Binding-site contacts:
Ligand atom O5 contacts residue VAL222 of chain 1.A at 3.9 Å.
Ligand atom O6 contacts residue ASP224 of chain 1.A at 2.4 Å (salt-bridge).
Ligand atom C2 contacts residue SER235 of chain 1.A at 4.0 Å.
Ligand atom O5 contacts residue GLN198 of chain 1.A at 3.3 Å (h-bond).
Ligand atom O5 contacts residue SER235 of chain 1.A at 3.0 Å (h-bond).
Ligand atom C6 contacts residue TYR236 of chain 1.A at 3.9 Å (hydrophobic).
Ligand atom C6 contacts residue VAL222 of chain 1.A at 3.7 Å (hydrophobic).
Ligand atom O2 contacts residue SER235 of chain 1.A at 3.0 Å (h-bond).
Ligand atom O5 contacts residue ASP224 of chain 1.A at 3.6 Å (salt-bridge).
Ligand atom O3 contacts residue SER235 of chain 1.A at 3.0 Å (h-bond).
Ligand atom O4 contacts residue TYR236 of chain 1.A at 3.7 Å.
Ligand atom C3 contacts residue GLY182 of chain 1.A at 3.5 Å.
Ligand atom C4 contacts residue THR237 of chain 1.A at 3.8 Å.
Ligand atom O2 contacts residue ASN185 of chain 1.A at 2.5 Å (h-bond).
Ligand atom O2 contacts residue VAL234 of chain 1.A at 3.6 Å.
Ligand atom C8 contacts residue ASP183 of chain 1.A at 3.7 Å.
Ligand atom C6 contacts residue THR237 of chain 1.A at 3.4 Å.
Ligand atom O3 contacts residue SER181 of chain 1.A at 3.3 Å.
Ligand atom C1 contacts residue GLN198 of chain 1.A at 3.8 Å.
Ligand atom C2 contacts residue SER235 of chain 1.A at 3.8 Å.
Ligand atom C5 contacts residue ASP224 of chain 1.A at 4.0 Å.
Ligand atom C3 contacts residue SER235 of chain 1.A at 3.9 Å.
Ligand atom O6 contacts residue SER235 of chain 1.A at 3.6 Å.
Ligand atom O2 contacts residue GLY182 of chain 1.A at 3.8 Å.
Ligand atom O4 contacts residue LYS199 of chain 1.A at 3.0 Å.
Ligand atom O1 contacts residue SER225 of chain 1.A at 4.0 Å.
Ligand atom O7 contacts residue SER235 of chain 1.A at 3.9 Å.
Ligand atom C6 contacts residue GLN198 of chain 1.A at 3.8 Å.
Ligand atom C2 contacts residue ASN185 of chain 1.A at 3.2 Å.
Ligand atom O3 contacts residue ASN185 of chain 1.A at 3.4 Å.
Ligand atom O4 contacts residue CYS180 of chain 1.A at 2.8 Å (h-bond).
Ligand atom O3 contacts residue CYS180 of chain 1.A at 3.9 Å.
Ligand atom C1 contacts residue SER235 of chain 1.A at 3.5 Å.
Ligand atom O1 contacts residue GLY233 of chain 1.A at 4.0 Å.
Ligand atom O4 contacts residue THR237 of chain 1.A at 2.8 Å (h-bond).
Ligand atom O5 contacts residue THR237 of chain 1.A at 3.6 Å.
Ligand atom C5 contacts residue THR237 of chain 1.A at 3.8 Å.
Ligand atom C6 contacts residue ASP224 of chain 1.A at 3.3 Å.
Ligand atom O3 contacts residue GLY182 of chain 1.A at 2.8 Å (h-bond).
Ligand atom C4 contacts residue CYS180 of chain 1.A at 3.7 Å (hydrophobic).

The small molecule below binds the protein below.
Small molecule (SMILES): CC(=O)N[C@H]1[C@H](O[C@@H]2[C@@H](O)[C@H](O)O[C@H](CO)[C@@H]2O)O[C@H](CO)[C@@H](O[C@@H]2O[C@@H](C)[C@@H](O)[C@@H](O)[C@@H]2O)[C@@H]1O[C@@H]1O[C@H](CO)[C@H](O)[C@H](O)[C@H]1O[C@@H]1O[C@@H](C)[C@@H](O)[C@@H](O)[C@@H]1O

Sequence of chain 1.A:
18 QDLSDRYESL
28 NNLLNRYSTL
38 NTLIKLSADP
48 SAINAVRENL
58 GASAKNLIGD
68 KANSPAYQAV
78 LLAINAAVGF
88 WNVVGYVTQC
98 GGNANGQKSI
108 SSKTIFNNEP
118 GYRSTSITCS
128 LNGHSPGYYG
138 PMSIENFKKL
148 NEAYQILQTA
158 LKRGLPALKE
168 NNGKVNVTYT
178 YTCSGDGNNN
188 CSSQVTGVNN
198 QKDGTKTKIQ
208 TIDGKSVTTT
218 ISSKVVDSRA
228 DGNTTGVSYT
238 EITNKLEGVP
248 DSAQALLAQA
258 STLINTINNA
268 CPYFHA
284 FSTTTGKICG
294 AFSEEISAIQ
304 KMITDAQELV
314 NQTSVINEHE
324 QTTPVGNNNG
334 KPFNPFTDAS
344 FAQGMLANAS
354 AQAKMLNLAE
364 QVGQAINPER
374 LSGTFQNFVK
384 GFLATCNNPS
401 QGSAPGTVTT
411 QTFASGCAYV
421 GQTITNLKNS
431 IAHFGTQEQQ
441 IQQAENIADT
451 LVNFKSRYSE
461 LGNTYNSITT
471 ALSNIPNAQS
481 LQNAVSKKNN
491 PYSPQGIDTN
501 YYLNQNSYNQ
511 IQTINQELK